Sequence of chain 1.E:
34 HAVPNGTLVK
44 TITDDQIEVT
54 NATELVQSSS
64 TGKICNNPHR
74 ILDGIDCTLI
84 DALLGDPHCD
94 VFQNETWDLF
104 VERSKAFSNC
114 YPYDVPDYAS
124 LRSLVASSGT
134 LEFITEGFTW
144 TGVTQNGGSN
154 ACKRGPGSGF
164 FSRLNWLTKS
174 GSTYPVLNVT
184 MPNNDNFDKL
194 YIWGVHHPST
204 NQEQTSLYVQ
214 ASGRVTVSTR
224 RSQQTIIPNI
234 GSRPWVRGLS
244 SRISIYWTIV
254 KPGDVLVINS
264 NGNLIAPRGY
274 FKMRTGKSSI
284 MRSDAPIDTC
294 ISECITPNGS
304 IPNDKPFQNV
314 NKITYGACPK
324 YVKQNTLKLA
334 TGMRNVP

Binding-site contacts:
Ligand atom C5 contacts residue ASN38 of chain 1.E at 3.7 Å.
Ligand atom C3 contacts residue ASN38 of chain 1.E at 3.9 Å.
Ligand atom O7 contacts residue ASN38 of chain 1.E at 3.7 Å.
Ligand atom O5 contacts residue ASN38 of chain 1.E at 2.4 Å (h-bond).
Ligand atom C7 contacts residue ASN38 of chain 1.E at 3.5 Å.
Ligand atom C4 contacts residue ASN38 of chain 1.E at 4.3 Å.
Ligand atom C2 contacts residue ASN38 of chain 1.E at 2.5 Å.
Ligand atom N2 contacts residue ASN38 of chain 1.E at 2.9 Å (h-bond).
Ligand atom C1 contacts residue ASN38 of chain 1.E at 1.4 Å.

The protein below binds the small molecule below.
Small molecule (SMILES): CC(=O)N[C@@H]1[C@@H](O)[C@H](O)[C@@H](CO)O[C@H]1O